Sequence of chain 1.A:
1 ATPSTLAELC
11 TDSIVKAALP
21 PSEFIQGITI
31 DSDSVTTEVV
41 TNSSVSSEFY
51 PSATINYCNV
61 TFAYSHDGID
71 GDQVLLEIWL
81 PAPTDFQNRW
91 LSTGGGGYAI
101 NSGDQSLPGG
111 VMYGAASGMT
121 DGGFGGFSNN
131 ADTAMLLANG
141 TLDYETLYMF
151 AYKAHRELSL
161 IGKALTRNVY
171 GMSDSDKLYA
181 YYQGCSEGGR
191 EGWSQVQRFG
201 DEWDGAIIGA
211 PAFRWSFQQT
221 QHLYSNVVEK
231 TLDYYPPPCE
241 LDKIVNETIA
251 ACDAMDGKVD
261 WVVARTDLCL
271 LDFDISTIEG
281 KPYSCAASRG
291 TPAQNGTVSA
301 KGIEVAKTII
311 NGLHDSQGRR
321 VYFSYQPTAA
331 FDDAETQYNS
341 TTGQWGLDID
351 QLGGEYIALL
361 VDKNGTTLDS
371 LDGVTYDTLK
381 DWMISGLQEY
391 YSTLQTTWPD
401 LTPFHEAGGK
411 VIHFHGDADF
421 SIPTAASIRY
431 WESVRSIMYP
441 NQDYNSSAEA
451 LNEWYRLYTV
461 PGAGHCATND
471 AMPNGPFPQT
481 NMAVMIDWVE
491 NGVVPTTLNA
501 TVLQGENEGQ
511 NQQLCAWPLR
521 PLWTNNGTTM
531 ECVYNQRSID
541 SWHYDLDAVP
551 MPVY

Binding-site contacts:
Ligand atom C9 contacts residue ASP487 of chain 1.A at 4.2 Å.
Ligand atom C8 contacts residue ALA483 of chain 1.A at 4.4 Å (hydrophobic).
Ligand atom C9 contacts residue NAG1 of chain 1.B at 3.7 Å.
Ligand atom C6 contacts residue ILE486 of chain 1.A at 3.6 Å (hydrophobic).
Ligand atom C11 contacts residue NAG1 of chain 1.B at 3.7 Å.
Ligand atom O4 contacts residue ARG89 of chain 1.A at 4.2 Å.
Ligand atom C12 contacts residue NAG1 of chain 1.B at 3.3 Å.
Ligand atom C14 contacts residue NAG1 of chain 1.B at 4.2 Å.
Ligand atom O13 contacts residue NAG1 of chain 1.B at 4.3 Å.
Ligand atom O10 contacts residue ALA483 of chain 1.A at 4.5 Å.
Ligand atom O7 contacts residue ASP487 of chain 1.A at 4.2 Å.
Ligand atom O4 contacts residue TYR113 of chain 1.A at 4.4 Å.
Ligand atom C8 contacts residue ASP487 of chain 1.A at 4.2 Å.
Ligand atom O7 contacts residue ALA483 of chain 1.A at 3.3 Å (h-bond).
Ligand atom O10 contacts residue NAG1 of chain 1.B at 3.8 Å.
Ligand atom C6 contacts residue ALA483 of chain 1.A at 3.9 Å (hydrophobic).
Ligand atom C14 contacts residue NAG2 of chain 1.B at 3.3 Å.
Ligand atom O13 contacts residue NAG2 of chain 1.B at 4.5 Å.
Ligand atom C5 contacts residue ILE486 of chain 1.A at 4.2 Å (hydrophobic).
Ligand atom C1 contacts residue NAG2 of chain 1.B at 3.6 Å.
Ligand atom C5 contacts residue ALA483 of chain 1.A at 4.5 Å (hydrophobic).
Ligand atom C5 contacts residue TYR113 of chain 1.A at 4.0 Å (hydrophobic).

The protein below binds the small molecule below.
Small molecule (SMILES): CCOCCOCCOCCO